Sequence of chain 1.B:
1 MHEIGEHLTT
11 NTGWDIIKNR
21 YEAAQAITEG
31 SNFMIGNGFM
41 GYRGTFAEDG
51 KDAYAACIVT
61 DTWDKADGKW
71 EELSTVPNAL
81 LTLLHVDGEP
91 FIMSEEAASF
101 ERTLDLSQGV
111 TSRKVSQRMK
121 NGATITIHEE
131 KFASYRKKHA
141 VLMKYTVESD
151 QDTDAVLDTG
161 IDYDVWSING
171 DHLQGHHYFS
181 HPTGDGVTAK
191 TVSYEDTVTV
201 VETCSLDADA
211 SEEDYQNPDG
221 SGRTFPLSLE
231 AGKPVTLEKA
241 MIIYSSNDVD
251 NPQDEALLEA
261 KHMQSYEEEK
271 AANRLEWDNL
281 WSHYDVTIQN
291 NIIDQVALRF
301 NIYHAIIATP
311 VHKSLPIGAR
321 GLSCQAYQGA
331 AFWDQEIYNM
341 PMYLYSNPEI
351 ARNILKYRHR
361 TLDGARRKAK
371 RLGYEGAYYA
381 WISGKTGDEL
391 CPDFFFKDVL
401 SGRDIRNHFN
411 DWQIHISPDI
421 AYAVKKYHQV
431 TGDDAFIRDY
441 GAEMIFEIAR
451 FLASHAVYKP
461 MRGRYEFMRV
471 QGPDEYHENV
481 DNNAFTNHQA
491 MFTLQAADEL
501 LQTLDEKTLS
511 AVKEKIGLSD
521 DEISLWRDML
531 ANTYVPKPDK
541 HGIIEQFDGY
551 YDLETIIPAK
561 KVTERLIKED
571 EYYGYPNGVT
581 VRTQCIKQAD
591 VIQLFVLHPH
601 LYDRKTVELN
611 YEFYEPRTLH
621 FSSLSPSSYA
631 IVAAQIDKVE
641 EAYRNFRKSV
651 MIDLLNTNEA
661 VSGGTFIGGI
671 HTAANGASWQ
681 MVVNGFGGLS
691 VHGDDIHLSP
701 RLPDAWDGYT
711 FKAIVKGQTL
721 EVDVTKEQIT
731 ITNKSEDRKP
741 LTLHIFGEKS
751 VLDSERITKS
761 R

This small molecule binds to this protein.
Small molecule (SMILES): OC[C@H]1O[C@@H](O)[C@H](O)[C@@H](O)[C@@H]1O

Binding-site contacts:
Ligand atom O3 contacts residue LEU624 of chain 1.B at 3.7 Å.
Ligand atom O2 contacts residue GLU475 of chain 1.B at 3.2 Å (salt-bridge).
Ligand atom O1 contacts residue TYR327 of chain 1.B at 4.1 Å.
Ligand atom C5 contacts residue ASP334 of chain 1.B at 4.2 Å.
Ligand atom O5 contacts residue TYR327 of chain 1.B at 4.1 Å.
Ligand atom C6 contacts residue TYR327 of chain 1.B at 4.3 Å (hydrophobic).
Ligand atom O3 contacts residue GLU475 of chain 1.B at 4.2 Å.
Ligand atom O6 contacts residue LEU624 of chain 1.B at 3.9 Å.
Ligand atom C3 contacts residue GLU475 of chain 1.B at 3.8 Å.
Ligand atom C4 contacts residue TRP333 of chain 1.B at 3.8 Å (hydrophobic).
Ligand atom O3 contacts residue TRP333 of chain 1.B at 3.1 Å (h-bond).
Ligand atom O2 contacts residue GLN588 of chain 1.B at 2.7 Å (h-bond).
Ligand atom O2 contacts residue LYS587 of chain 1.B at 2.8 Å (salt-bridge).
Ligand atom C2 contacts residue SER622 of chain 1.B at 3.4 Å.
Ligand atom O4 contacts residue LEU624 of chain 1.B at 4.2 Å.
Ligand atom O1 contacts residue LYS587 of chain 1.B at 2.9 Å (salt-bridge).
Ligand atom C6 contacts residue PHE332 of chain 1.B at 3.5 Å (hydrophobic).
Ligand atom C4 contacts residue LEU624 of chain 1.B at 4.0 Å (hydrophobic).
Ligand atom C2 contacts residue LYS587 of chain 1.B at 3.9 Å.
Ligand atom C6 contacts residue ALA319 of chain 1.B at 3.8 Å (hydrophobic).
Ligand atom C5 contacts residue PHE332 of chain 1.B at 3.8 Å (hydrophobic).
Ligand atom C3 contacts residue TRP333 of chain 1.B at 4.0 Å (hydrophobic).
Ligand atom O6 contacts residue ASP334 of chain 1.B at 2.6 Å (salt-bridge).
Ligand atom C4 contacts residue ASP334 of chain 1.B at 3.5 Å.
Ligand atom O4 contacts residue TRP381 of chain 1.B at 4.0 Å.
Ligand atom O6 contacts residue ALA319 of chain 1.B at 3.7 Å.
Ligand atom O4 contacts residue ASP334 of chain 1.B at 2.7 Å (salt-bridge).
Ligand atom C1 contacts residue GLU475 of chain 1.B at 4.1 Å.
Ligand atom C1 contacts residue SER622 of chain 1.B at 4.2 Å.
Ligand atom C2 contacts residue GLN588 of chain 1.B at 3.6 Å.
Ligand atom O2 contacts residue SER622 of chain 1.B at 3.9 Å.
Ligand atom O4 contacts residue PHE332 of chain 1.B at 3.5 Å.
Ligand atom C2 contacts residue GLU475 of chain 1.B at 4.1 Å.
Ligand atom C3 contacts residue GLN588 of chain 1.B at 4.2 Å.
Ligand atom C1 contacts residue LYS587 of chain 1.B at 3.7 Å.
Ligand atom O6 contacts residue ARG320 of chain 1.B at 3.8 Å.
Ligand atom O4 contacts residue TRP333 of chain 1.B at 3.0 Å (h-bond).
Ligand atom O1 contacts residue SER622 of chain 1.B at 4.1 Å.
Ligand atom O3 contacts residue GLN588 of chain 1.B at 3.1 Å (h-bond).
Ligand atom C6 contacts residue ASP334 of chain 1.B at 3.4 Å.